Binding-site contacts:
Ligand atom CB contacts residue SER160 of chain 1.A at 3.5 Å.
Ligand atom CA contacts residue TYR210 of chain 1.A at 3.3 Å (hydrophobic).
Ligand atom C contacts residue SER160 of chain 1.A at 3.4 Å.
Ligand atom OE2 contacts residue TYR51 of chain 1.A at 3.5 Å (h-bond).
Ligand atom OE2 contacts residue ASP292 of chain 1.A at 3.9 Å.
Ligand atom N contacts residue TYR210 of chain 1.A at 3.4 Å.
Ligand atom CG contacts residue ASP292 of chain 1.A at 3.3 Å.
Ligand atom O contacts residue ALA161 of chain 1.A at 3.0 Å.
Ligand atom CD contacts residue TRP87 of chain 1.A at 3.7 Å (hydrophobic).
Ligand atom OE2 contacts residue SER160 of chain 1.A at 3.7 Å.
Ligand atom O contacts residue SER139 of chain 1.A at 2.8 Å (h-bond).
Ligand atom OE1 contacts residue TYR51 of chain 1.A at 2.7 Å (h-bond).
Ligand atom OE1 contacts residue GLY293 of chain 1.A at 3.9 Å.
Ligand atom C contacts residue ALA161 of chain 1.A at 4.0 Å (hydrophobic).
Ligand atom CB contacts residue TRP87 of chain 1.A at 3.9 Å (hydrophobic).
Ligand atom C contacts residue GLY137 of chain 1.A at 4.0 Å.
Ligand atom CB contacts residue ASP292 of chain 1.A at 4.0 Å.
Ligand atom CD contacts residue ASP292 of chain 1.A at 3.9 Å.
Ligand atom OE1 contacts residue TRP87 of chain 1.A at 3.6 Å.
Ligand atom N contacts residue SER160 of chain 1.A at 2.8 Å (h-bond).
Ligand atom C contacts residue THR162 of chain 1.A at 3.7 Å.
Ligand atom OXT contacts residue TYR210 of chain 1.A at 3.3 Å.
Ligand atom OXT contacts residue SER139 of chain 1.A at 2.8 Å (h-bond).
Ligand atom CA contacts residue ASP292 of chain 1.A at 3.8 Å.
Ligand atom OXT contacts residue SER138 of chain 1.A at 3.4 Å.
Ligand atom CG contacts residue GLY293 of chain 1.A at 3.8 Å.
Ligand atom C contacts residue TYR210 of chain 1.A at 3.3 Å (hydrophobic).
Ligand atom C contacts residue SER139 of chain 1.A at 3.6 Å.
Ligand atom N contacts residue ASP292 of chain 1.A at 2.7 Å (salt-bridge).
Ligand atom CD contacts residue LYS383 of chain 1.A at 3.4 Å.
Ligand atom OXT contacts residue GLY137 of chain 1.A at 4.0 Å.
Ligand atom OE2 contacts residue LYS383 of chain 1.A at 2.8 Å (salt-bridge).
Ligand atom CA contacts residue THR162 of chain 1.A at 3.8 Å.
Ligand atom N contacts residue THR162 of chain 1.A at 2.9 Å (h-bond).
Ligand atom O contacts residue TYR210 of chain 1.A at 3.5 Å.
Ligand atom O contacts residue SER160 of chain 1.A at 3.0 Å (h-bond).
Ligand atom CD contacts residue TYR51 of chain 1.A at 3.5 Å (hydrophobic).
Ligand atom CA contacts residue SER160 of chain 1.A at 3.4 Å.
Ligand atom O contacts residue THR162 of chain 1.A at 2.6 Å (h-bond).
Ligand atom CG contacts residue LYS383 of chain 1.A at 3.9 Å.

Sequence of chain 1.A:
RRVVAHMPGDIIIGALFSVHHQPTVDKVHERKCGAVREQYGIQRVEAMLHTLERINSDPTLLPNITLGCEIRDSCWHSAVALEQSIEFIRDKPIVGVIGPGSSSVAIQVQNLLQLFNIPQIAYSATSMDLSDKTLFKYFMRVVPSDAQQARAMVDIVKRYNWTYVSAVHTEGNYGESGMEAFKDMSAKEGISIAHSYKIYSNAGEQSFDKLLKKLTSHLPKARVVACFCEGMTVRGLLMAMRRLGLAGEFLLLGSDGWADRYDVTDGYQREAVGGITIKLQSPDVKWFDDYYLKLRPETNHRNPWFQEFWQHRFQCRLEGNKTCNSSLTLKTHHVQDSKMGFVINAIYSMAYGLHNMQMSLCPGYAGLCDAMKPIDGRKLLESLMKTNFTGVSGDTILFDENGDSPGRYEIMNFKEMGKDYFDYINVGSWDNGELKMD

A small-molecule ligand and the protein it binds are described below.
Small molecule (SMILES): N[C@@H](CCC(=O)O)C(=O)O